Sequence of chain 1.A:
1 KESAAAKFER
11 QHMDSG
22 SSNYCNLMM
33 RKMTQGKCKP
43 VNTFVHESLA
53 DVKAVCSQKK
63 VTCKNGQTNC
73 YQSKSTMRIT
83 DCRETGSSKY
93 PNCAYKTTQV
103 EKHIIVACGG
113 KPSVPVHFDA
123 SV

The small molecule below binds the protein below.
Small molecule (SMILES): O=c1ccn([C@@H]2O[C@H](CO)[C@@H](OP(=O)(O)O)[C@H]2O)c(=O)[nH]1

Binding-site contacts:
Ligand atom O2' contacts residue HIS119 of chain 1.A at 4.0 Å.
Ligand atom C5 contacts residue ALA122 of chain 1.A at 4.2 Å (hydrophobic).
Ligand atom O2' contacts residue PHE120 of chain 1.A at 3.0 Å (h-bond).
Ligand atom N3 contacts residue PHE120 of chain 1.A at 3.4 Å.
Ligand atom O2' contacts residue HIS12 of chain 1.A at 3.7 Å.
Ligand atom O2 contacts residue ASN44 of chain 1.A at 3.2 Å.
Ligand atom O4' contacts residue VAL43 of chain 1.A at 3.8 Å.
Ligand atom O1P contacts residue LYS7 of chain 1.A at 4.3 Å.
Ligand atom C2 contacts residue THR45 of chain 1.A at 3.8 Å.
Ligand atom O2 contacts residue HIS12 of chain 1.A at 3.8 Å.
Ligand atom C3' contacts residue HIS119 of chain 1.A at 4.0 Å.
Ligand atom O1P contacts residue GLN11 of chain 1.A at 3.4 Å (h-bond).
Ligand atom C2' contacts residue PHE120 of chain 1.A at 3.4 Å (hydrophobic).
Ligand atom C2 contacts residue VAL43 of chain 1.A at 4.3 Å (hydrophobic).
Ligand atom C2 contacts residue PHE120 of chain 1.A at 3.6 Å (hydrophobic).
Ligand atom C4 contacts residue THR45 of chain 1.A at 3.8 Å.
Ligand atom O2' contacts residue LYS41 of chain 1.A at 4.1 Å.
Ligand atom P contacts residue LYS41 of chain 1.A at 3.9 Å.
Ligand atom C1' contacts residue PHE120 of chain 1.A at 4.3 Å (hydrophobic).
Ligand atom C5 contacts residue ASP121 of chain 1.A at 3.7 Å.
Ligand atom C2' contacts residue HIS119 of chain 1.A at 4.0 Å.
Ligand atom C4 contacts residue ALA122 of chain 1.A at 4.2 Å (hydrophobic).
Ligand atom O2 contacts residue VAL43 of chain 1.A at 3.9 Å.
Ligand atom O2 contacts residue THR45 of chain 1.A at 3.1 Å (h-bond).
Ligand atom N3 contacts residue THR45 of chain 1.A at 3.0 Å (h-bond).
Ligand atom C2 contacts residue ASN44 of chain 1.A at 4.1 Å.
Ligand atom O2P contacts residue LYS41 of chain 1.A at 4.2 Å.
Ligand atom O2 contacts residue PHE120 of chain 1.A at 3.9 Å.
Ligand atom C6 contacts residue ASP121 of chain 1.A at 4.0 Å.
Ligand atom O3P contacts residue HIS119 of chain 1.A at 3.6 Å.
Ligand atom O3' contacts residue LYS41 of chain 1.A at 3.3 Å (salt-bridge).
Ligand atom C1' contacts residue VAL43 of chain 1.A at 4.0 Å (hydrophobic).
Ligand atom O4 contacts residue SER123 of chain 1.A at 3.9 Å.
Ligand atom O4 contacts residue ALA122 of chain 1.A at 4.0 Å.
Ligand atom O4 contacts residue PHE120 of chain 1.A at 3.7 Å.
Ligand atom O1P contacts residue LYS41 of chain 1.A at 3.5 Å (salt-bridge).
Ligand atom N1 contacts residue PHE120 of chain 1.A at 4.1 Å.
Ligand atom O4 contacts residue THR45 of chain 1.A at 3.7 Å.
Ligand atom C4 contacts residue PHE120 of chain 1.A at 3.7 Å (hydrophobic).
Ligand atom C6 contacts residue PHE120 of chain 1.A at 4.2 Å (hydrophobic).